This protein binds this small molecule.
Small molecule (SMILES): CC(=O)N[C@H]1[C@H](O[C@H]2[C@H](O)[C@@H](NC(C)=O)CO[C@@H]2CO)O[C@H](CO)[C@@H](O)[C@@H]1O

Sequence of chain 1.B:
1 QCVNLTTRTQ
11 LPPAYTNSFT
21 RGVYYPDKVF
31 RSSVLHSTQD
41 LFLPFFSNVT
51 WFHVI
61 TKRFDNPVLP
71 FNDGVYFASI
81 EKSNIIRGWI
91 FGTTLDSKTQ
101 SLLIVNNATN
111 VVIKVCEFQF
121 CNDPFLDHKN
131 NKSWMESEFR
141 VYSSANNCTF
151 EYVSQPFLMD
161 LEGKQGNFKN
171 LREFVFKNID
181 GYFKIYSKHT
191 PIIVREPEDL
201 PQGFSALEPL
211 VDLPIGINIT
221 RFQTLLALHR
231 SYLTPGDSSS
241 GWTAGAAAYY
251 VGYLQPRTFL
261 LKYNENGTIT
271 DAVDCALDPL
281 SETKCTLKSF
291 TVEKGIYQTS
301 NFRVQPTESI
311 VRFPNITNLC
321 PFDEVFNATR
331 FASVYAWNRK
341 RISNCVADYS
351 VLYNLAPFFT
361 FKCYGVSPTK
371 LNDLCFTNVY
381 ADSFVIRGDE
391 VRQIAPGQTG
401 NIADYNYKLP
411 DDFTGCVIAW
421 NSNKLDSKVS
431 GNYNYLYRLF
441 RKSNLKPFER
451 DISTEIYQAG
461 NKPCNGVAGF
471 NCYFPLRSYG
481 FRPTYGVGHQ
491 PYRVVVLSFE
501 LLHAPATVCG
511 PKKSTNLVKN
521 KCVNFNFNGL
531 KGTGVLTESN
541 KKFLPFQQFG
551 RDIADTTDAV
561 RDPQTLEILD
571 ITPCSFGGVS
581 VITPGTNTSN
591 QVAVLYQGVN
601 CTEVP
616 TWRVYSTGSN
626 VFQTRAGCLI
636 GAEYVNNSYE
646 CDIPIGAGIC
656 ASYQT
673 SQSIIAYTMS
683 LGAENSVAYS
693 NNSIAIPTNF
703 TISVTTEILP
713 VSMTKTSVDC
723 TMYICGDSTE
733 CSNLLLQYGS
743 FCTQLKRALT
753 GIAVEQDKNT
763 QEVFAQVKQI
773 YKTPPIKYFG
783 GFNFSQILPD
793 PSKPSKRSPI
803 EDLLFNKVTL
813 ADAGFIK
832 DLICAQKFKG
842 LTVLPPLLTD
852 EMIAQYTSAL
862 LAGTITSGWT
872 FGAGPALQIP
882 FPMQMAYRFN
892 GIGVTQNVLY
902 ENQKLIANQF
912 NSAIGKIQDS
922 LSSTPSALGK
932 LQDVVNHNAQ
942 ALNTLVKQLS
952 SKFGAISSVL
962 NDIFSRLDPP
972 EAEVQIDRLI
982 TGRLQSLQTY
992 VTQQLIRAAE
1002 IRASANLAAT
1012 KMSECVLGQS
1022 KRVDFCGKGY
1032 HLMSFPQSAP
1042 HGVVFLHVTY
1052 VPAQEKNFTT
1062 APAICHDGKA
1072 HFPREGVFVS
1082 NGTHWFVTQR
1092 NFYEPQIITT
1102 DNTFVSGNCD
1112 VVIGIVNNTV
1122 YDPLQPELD

Binding-site contacts:
Ligand atom C5 contacts residue ASN701 of chain 1.B at 3.5 Å.
Ligand atom C4 contacts residue ASN701 of chain 1.B at 4.2 Å.
Ligand atom O4 contacts residue LEU906 of chain 1.B at 4.2 Å.
Ligand atom C6 contacts residue LEU906 of chain 1.B at 4.4 Å (hydrophobic).
Ligand atom N2 contacts residue ASN701 of chain 1.B at 3.0 Å (h-bond).
Ligand atom C7 contacts residue LEU906 of chain 1.B at 4.3 Å (hydrophobic).
Ligand atom O7 contacts residue ASN701 of chain 1.B at 3.8 Å.
Ligand atom N2 contacts residue LEU906 of chain 1.B at 4.0 Å.
Ligand atom C3 contacts residue ASN701 of chain 1.B at 3.8 Å.
Ligand atom C7 contacts residue ASN701 of chain 1.B at 3.6 Å.
Ligand atom C1 contacts residue ASN701 of chain 1.B at 1.4 Å.
Ligand atom O5 contacts residue ASN701 of chain 1.B at 2.2 Å (h-bond).
Ligand atom C8 contacts residue LEU906 of chain 1.B at 4.1 Å (hydrophobic).
Ligand atom C2 contacts residue ASN701 of chain 1.B at 2.5 Å.
Ligand atom C5 contacts residue LEU906 of chain 1.B at 4.1 Å (hydrophobic).
Ligand atom O7 contacts residue GLN1055 of chain 1.B at 3.8 Å.
Ligand atom C6 contacts residue ASN701 of chain 1.B at 3.9 Å.